The small molecule below binds the protein below.
Small molecule (SMILES): CC(=O)N[C@@H]1[C@@H](O)[C@H](O)[C@@H](CO)O[C@H]1O

Sequence of chain 1.C:
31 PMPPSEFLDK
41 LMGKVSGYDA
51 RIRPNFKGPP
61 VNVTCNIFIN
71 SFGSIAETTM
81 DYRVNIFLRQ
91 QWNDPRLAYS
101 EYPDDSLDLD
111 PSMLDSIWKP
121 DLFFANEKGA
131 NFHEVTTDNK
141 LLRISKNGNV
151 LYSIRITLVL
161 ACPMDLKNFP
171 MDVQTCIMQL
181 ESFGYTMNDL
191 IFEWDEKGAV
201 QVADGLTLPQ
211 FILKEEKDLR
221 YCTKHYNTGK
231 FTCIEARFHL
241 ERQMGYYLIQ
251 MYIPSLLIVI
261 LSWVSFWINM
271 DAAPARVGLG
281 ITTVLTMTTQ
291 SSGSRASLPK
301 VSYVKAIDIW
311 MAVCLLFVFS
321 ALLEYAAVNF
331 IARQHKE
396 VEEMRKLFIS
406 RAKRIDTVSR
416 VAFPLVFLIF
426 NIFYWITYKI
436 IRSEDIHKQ

Binding-site contacts:
Ligand atom C1 contacts residue ASN62 of chain 1.C at 1.4 Å.
Ligand atom N2 contacts residue PRO60 of chain 1.C at 3.0 Å (h-bond).
Ligand atom C1 contacts residue PRO60 of chain 1.C at 4.1 Å (hydrophobic).
Ligand atom O5 contacts residue ASN62 of chain 1.C at 2.3 Å (h-bond).
Ligand atom N2 contacts residue PRO59 of chain 1.C at 4.0 Å.
Ligand atom C8 contacts residue ASN55 of chain 1.C at 3.6 Å.
Ligand atom C3 contacts residue ASN62 of chain 1.C at 3.8 Å.
Ligand atom O6 contacts residue ASN62 of chain 1.C at 4.5 Å.
Ligand atom C7 contacts residue PRO59 of chain 1.C at 4.0 Å (hydrophobic).
Ligand atom C5 contacts residue ASN62 of chain 1.C at 3.6 Å.
Ligand atom C3 contacts residue PRO59 of chain 1.C at 4.4 Å (hydrophobic).
Ligand atom C4 contacts residue ASN62 of chain 1.C at 4.2 Å.
Ligand atom C8 contacts residue PRO59 of chain 1.C at 3.6 Å (hydrophobic).
Ligand atom O3 contacts residue PRO59 of chain 1.C at 3.8 Å.
Ligand atom C7 contacts residue PRO60 of chain 1.C at 3.6 Å (hydrophobic).
Ligand atom C7 contacts residue ASN62 of chain 1.C at 3.7 Å.
Ligand atom C8 contacts residue PRO60 of chain 1.C at 3.2 Å (hydrophobic).
Ligand atom C2 contacts residue ASN62 of chain 1.C at 2.5 Å.
Ligand atom N2 contacts residue ASN62 of chain 1.C at 2.9 Å (h-bond).
Ligand atom C2 contacts residue PRO60 of chain 1.C at 4.0 Å (hydrophobic).
Ligand atom O7 contacts residue ASN62 of chain 1.C at 4.2 Å.